Sequence of chain 1.A:
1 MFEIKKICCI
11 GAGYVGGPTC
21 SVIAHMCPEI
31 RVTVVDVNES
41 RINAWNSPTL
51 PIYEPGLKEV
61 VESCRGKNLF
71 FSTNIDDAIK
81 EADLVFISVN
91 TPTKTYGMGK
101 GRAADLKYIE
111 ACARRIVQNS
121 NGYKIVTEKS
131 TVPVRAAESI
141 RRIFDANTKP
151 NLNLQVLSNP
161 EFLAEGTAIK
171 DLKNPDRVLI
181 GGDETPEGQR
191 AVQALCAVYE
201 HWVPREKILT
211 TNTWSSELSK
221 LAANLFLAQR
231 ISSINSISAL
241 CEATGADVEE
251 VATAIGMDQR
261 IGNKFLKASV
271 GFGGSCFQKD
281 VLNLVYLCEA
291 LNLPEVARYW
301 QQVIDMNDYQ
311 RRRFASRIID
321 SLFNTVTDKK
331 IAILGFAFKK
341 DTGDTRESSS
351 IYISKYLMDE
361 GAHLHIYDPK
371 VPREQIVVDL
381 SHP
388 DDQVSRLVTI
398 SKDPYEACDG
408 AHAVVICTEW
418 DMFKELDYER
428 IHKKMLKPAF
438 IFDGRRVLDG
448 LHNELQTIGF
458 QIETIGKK

Sequence of chain 1.B:
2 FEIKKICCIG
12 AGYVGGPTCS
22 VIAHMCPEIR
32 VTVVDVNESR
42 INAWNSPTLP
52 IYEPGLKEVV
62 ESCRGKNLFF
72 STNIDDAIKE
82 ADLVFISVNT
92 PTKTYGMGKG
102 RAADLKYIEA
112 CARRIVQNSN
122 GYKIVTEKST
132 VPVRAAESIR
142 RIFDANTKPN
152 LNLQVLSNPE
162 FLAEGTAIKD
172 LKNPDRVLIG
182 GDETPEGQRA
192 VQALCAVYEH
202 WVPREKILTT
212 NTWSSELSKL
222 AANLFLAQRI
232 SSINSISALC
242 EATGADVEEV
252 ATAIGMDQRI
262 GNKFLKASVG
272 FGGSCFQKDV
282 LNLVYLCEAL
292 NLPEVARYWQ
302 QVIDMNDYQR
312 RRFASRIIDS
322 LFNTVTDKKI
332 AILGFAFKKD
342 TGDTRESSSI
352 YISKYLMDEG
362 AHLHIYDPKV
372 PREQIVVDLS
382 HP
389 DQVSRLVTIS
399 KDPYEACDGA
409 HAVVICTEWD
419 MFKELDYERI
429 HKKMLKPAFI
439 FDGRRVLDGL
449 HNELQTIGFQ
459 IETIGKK

Binding-site contacts:
Ligand atom O2B contacts residue ALA164 of chain 1.B at 3.3 Å.
Ligand atom O2D contacts residue PHE338 of chain 1.B at 3.5 Å (h-bond).
Ligand atom O3' contacts residue ARG260 of chain 1.A at 2.9 Å (salt-bridge).
Ligand atom O4D contacts residue PHE272 of chain 1.B at 3.3 Å.
Ligand atom O4 contacts residue LYS267 of chain 1.B at 3.1 Å (salt-bridge).
Ligand atom C3D contacts residue PHE338 of chain 1.B at 3.5 Å (hydrophobic).
Ligand atom O4' contacts residue PHE162 of chain 1.B at 3.2 Å.
Ligand atom O4 contacts residue PHE265 of chain 1.B at 3.3 Å.
Ligand atom O2D contacts residue ARG442 of chain 1.B at 2.6 Å (salt-bridge).
Ligand atom C5D contacts residue GLY273 of chain 1.B at 3.6 Å.
Ligand atom C4D contacts residue GLY273 of chain 1.B at 3.4 Å.
Ligand atom C4' contacts residue LYS220 of chain 1.B at 3.3 Å.
Ligand atom O2A contacts residue PHE277 of chain 1.B at 3.5 Å.
Ligand atom C4' contacts residue LEU163 of chain 1.B at 3.5 Å (hydrophobic).
Ligand atom O4' contacts residue LYS220 of chain 1.B at 2.8 Å (salt-bridge).
Ligand atom O1A contacts residue LYS339 of chain 1.B at 2.7 Å (salt-bridge).
Ligand atom N3 contacts residue LYS267 of chain 1.B at 2.9 Å (salt-bridge).
Ligand atom O3D contacts residue PHE338 of chain 1.B at 2.6 Å (h-bond).
Ligand atom O2B contacts residue GLU165 of chain 1.B at 2.7 Å (salt-bridge).
Ligand atom O3B contacts residue ALA164 of chain 1.B at 3.6 Å.
Ligand atom C6 contacts residue ILE231 of chain 1.B at 3.5 Å (hydrophobic).
Ligand atom O2 contacts residue SER269 of chain 1.B at 2.5 Å (h-bond).
Ligand atom O2A contacts residue PHE265 of chain 1.B at 3.1 Å.
Ligand atom O4' contacts residue GLU161 of chain 1.B at 3.1 Å (salt-bridge).
Ligand atom N1 contacts residue ILE231 of chain 1.B at 3.5 Å.
Ligand atom C3' contacts residue LEU163 of chain 1.B at 3.3 Å (hydrophobic).
Ligand atom O2 contacts residue ILE231 of chain 1.B at 3.6 Å.
Ligand atom O3D contacts residue GLY273 of chain 1.B at 3.1 Å (h-bond).
Ligand atom O5' contacts residue CYS276 of chain 1.B at 3.2 Å (h-bond).
Ligand atom O2 contacts residue LYS267 of chain 1.B at 3.7 Å.
Ligand atom C1' contacts residue PHE277 of chain 1.B at 3.7 Å (hydrophobic).
Ligand atom O4D contacts residue ILE231 of chain 1.B at 3.3 Å.
Ligand atom C5' contacts residue CYS276 of chain 1.B at 3.6 Å (hydrophobic).
Ligand atom O4' contacts residue LEU163 of chain 1.B at 3.1 Å (h-bond).
Ligand atom C3' contacts residue PHE162 of chain 1.B at 3.5 Å (hydrophobic).
Ligand atom O3' contacts residue PHE162 of chain 1.B at 2.9 Å (h-bond).
Ligand atom O4 contacts residue LEU266 of chain 1.B at 3.5 Å (h-bond).
Ligand atom O2 contacts residue ARG442 of chain 1.B at 3.5 Å (salt-bridge).
Ligand atom C5' contacts residue LEU163 of chain 1.B at 3.5 Å (hydrophobic).
Ligand atom O2' contacts residue ARG260 of chain 1.A at 2.8 Å (salt-bridge).

This small molecule binds to this protein.
Small molecule (SMILES): O=c1ccn([C@@H]2O[C@H](CO[P](=O)(O)O[P](=O)(O)O[C@H]3OC[C@@H](O)[C@H](O)[C@H]3O)[C@@H](O)[C@H]2O)c(=O)[nH]1